Binding-site contacts:
Ligand atom C8 contacts residue ASN355 of chain 1.I at 3.6 Å.
Ligand atom O5 contacts residue SER357 of chain 1.I at 4.2 Å.
Ligand atom C5 contacts residue GLN332 of chain 1.I at 4.3 Å.
Ligand atom O5 contacts residue ASN355 of chain 1.I at 2.3 Å (h-bond).
Ligand atom C7 contacts residue ASN355 of chain 1.I at 3.3 Å.
Ligand atom C6 contacts residue GLN332 of chain 1.I at 4.5 Å.
Ligand atom N2 contacts residue ASN355 of chain 1.I at 2.6 Å (h-bond).
Ligand atom C4 contacts residue ASN355 of chain 1.I at 4.2 Å.
Ligand atom C8 contacts residue THR342 of chain 1.I at 4.4 Å.
Ligand atom C1 contacts residue SER357 of chain 1.I at 3.8 Å.
Ligand atom C8 contacts residue THR341 of chain 1.I at 3.7 Å.
Ligand atom O7 contacts residue ASN355 of chain 1.I at 4.2 Å.
Ligand atom C5 contacts residue ASN355 of chain 1.I at 3.7 Å.
Ligand atom C3 contacts residue ASN355 of chain 1.I at 3.9 Å.
Ligand atom C2 contacts residue ASN355 of chain 1.I at 2.5 Å.
Ligand atom O7 contacts residue GLN332 of chain 1.I at 4.4 Å.
Ligand atom C1 contacts residue ASN355 of chain 1.I at 1.4 Å.

This protein binds this small molecule.
Small molecule (SMILES): CC(=O)N[C@H]1[C@H](O[C@H]2[C@H](O)[C@@H](NC(C)=O)CO[C@@H]2CO)O[C@H](CO)[C@@H](O)[C@@H]1O

Sequence of chain 1.I:
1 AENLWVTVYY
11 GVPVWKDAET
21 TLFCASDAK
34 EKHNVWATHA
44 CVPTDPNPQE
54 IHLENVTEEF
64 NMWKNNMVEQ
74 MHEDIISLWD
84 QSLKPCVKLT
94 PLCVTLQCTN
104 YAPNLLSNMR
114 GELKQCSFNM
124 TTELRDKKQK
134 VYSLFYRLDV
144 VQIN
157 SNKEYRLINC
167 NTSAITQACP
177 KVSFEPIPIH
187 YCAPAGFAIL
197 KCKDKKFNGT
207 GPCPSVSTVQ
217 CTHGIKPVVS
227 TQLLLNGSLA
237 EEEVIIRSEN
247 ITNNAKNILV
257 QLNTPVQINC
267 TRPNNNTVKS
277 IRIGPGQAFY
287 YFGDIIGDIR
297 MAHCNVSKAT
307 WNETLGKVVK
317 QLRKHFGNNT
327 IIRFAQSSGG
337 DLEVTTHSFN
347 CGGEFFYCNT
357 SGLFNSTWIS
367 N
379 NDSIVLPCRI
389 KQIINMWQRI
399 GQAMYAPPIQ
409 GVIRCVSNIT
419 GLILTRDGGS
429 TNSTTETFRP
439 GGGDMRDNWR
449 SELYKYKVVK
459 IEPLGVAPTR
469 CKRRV